The small molecule below binds the protein below.
Small molecule (SMILES): CC(=O)N[C@H]1[C@H](O[C@H]2[C@H](O)[C@@H](NC(C)=O)CO[C@@H]2CO)O[C@H](CO)[C@@H](O)[C@@H]1O

Binding-site contacts:
Ligand atom C1 contacts residue GLN348 of chain 1.A at 3.9 Å.
Ligand atom C7 contacts residue ASN352 of chain 1.A at 4.1 Å.
Ligand atom C2 contacts residue ASN352 of chain 1.A at 2.5 Å.
Ligand atom C5 contacts residue ASN352 of chain 1.A at 3.7 Å.
Ligand atom O5 contacts residue ASN352 of chain 1.A at 2.4 Å (h-bond).
Ligand atom C8 contacts residue GLN348 of chain 1.A at 3.5 Å.
Ligand atom C8 contacts residue LEU345 of chain 1.A at 3.6 Å (hydrophobic).
Ligand atom C7 contacts residue LEU349 of chain 1.A at 4.3 Å (hydrophobic).
Ligand atom C7 contacts residue GLN348 of chain 1.A at 4.2 Å.
Ligand atom C4 contacts residue ASN352 of chain 1.A at 4.3 Å.
Ligand atom C3 contacts residue GLN348 of chain 1.A at 3.9 Å.
Ligand atom C8 contacts residue LEU349 of chain 1.A at 3.5 Å (hydrophobic).
Ligand atom C2 contacts residue GLN348 of chain 1.A at 4.0 Å.
Ligand atom N2 contacts residue GLN348 of chain 1.A at 3.6 Å.
Ligand atom C1 contacts residue ASN352 of chain 1.A at 1.4 Å.
Ligand atom N2 contacts residue ASN352 of chain 1.A at 2.9 Å (h-bond).
Ligand atom C3 contacts residue ASN352 of chain 1.A at 3.8 Å.

Sequence of chain 1.A:
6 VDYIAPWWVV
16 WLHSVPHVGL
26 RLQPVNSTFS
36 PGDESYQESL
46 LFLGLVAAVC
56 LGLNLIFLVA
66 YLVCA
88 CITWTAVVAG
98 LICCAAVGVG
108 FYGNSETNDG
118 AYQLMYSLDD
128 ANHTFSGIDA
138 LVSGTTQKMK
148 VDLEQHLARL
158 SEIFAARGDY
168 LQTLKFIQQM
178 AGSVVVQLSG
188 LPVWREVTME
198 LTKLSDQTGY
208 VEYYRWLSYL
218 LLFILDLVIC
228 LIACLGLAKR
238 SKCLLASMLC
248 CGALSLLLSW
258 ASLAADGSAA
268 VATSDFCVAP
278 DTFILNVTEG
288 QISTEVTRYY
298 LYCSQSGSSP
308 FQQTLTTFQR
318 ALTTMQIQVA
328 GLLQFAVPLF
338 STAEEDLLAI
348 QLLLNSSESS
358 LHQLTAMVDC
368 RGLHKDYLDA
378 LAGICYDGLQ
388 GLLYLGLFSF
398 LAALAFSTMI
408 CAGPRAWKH